The small molecule below binds the protein below.
Small molecule (SMILES): Cc1cc(CCCCCOc2c(Cl)cc(C3=NCCO3)cc2Cl)on1

Sequence of chain 8.C:
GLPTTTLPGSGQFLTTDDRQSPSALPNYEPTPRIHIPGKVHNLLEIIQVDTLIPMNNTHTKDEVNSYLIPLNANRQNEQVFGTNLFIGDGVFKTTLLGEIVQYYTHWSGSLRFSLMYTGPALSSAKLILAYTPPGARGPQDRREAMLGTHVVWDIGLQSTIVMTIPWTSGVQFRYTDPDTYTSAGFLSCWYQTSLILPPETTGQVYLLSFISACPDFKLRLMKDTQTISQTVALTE

Sequence of chain 8.A:
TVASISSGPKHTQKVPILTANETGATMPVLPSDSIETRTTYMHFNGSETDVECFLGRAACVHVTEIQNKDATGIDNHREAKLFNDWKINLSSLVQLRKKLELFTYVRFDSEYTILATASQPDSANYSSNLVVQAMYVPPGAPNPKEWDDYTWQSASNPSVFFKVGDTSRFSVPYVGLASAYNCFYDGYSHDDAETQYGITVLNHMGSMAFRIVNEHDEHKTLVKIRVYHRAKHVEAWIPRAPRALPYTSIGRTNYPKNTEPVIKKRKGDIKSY

Binding-site contacts:
Ligand atom C3C contacts residue TYR128 of chain 8.A at 3.8 Å (hydrophobic).
Ligand atom O1A contacts residue MET224 of chain 8.A at 3.9 Å.
Ligand atom C5A contacts residue ALA150 of chain 8.A at 3.4 Å (hydrophobic).
Ligand atom N2 contacts residue MET221 of chain 8.A at 3.9 Å.
Ligand atom C4A contacts residue SER175 of chain 8.A at 3.6 Å.
Ligand atom C3B contacts residue ALA24 of chain 8.C at 4.0 Å (hydrophobic).
Ligand atom C4B contacts residue PHE186 of chain 8.A at 3.6 Å (hydrophobic).
Ligand atom C1C contacts residue TYR128 of chain 8.A at 3.6 Å (hydrophobic).
Ligand atom C2C contacts residue ILE104 of chain 8.A at 3.9 Å (hydrophobic).
Ligand atom O1 contacts residue MET221 of chain 8.A at 3.4 Å (h-bond).
Ligand atom C3C contacts residue ILE104 of chain 8.A at 3.6 Å (hydrophobic).
Ligand atom C5C contacts residue TYR152 of chain 8.A at 3.8 Å (hydrophobic).
Ligand atom N3A contacts residue ALA24 of chain 8.C at 3.8 Å.
Ligand atom N3A contacts residue PRO174 of chain 8.A at 3.3 Å (h-bond).
Ligand atom C1C contacts residue LEU106 of chain 8.A at 3.9 Å (hydrophobic).
Ligand atom C2A contacts residue PHE186 of chain 8.A at 3.6 Å (hydrophobic).
Ligand atom C5 contacts residue MET221 of chain 8.A at 3.9 Å (hydrophobic).
Ligand atom C4A contacts residue ALA150 of chain 8.A at 3.9 Å (hydrophobic).
Ligand atom CL1 contacts residue LEU25 of chain 8.C at 3.5 Å.
Ligand atom C3B contacts residue TYR152 of chain 8.A at 3.9 Å (hydrophobic).
Ligand atom C5 contacts residue LEU106 of chain 8.A at 3.7 Å (hydrophobic).
Ligand atom CL2 contacts residue MET224 of chain 8.A at 3.2 Å.
Ligand atom C5B contacts residue PHE186 of chain 8.A at 3.8 Å (hydrophobic).
Ligand atom CL2 contacts residue ILE104 of chain 8.A at 3.4 Å.
Ligand atom C4A contacts residue PRO174 of chain 8.A at 3.2 Å (hydrophobic).
Ligand atom N2 contacts residue ASN219 of chain 8.A at 3.5 Å (h-bond).
Ligand atom C4 contacts residue TYR197 of chain 8.A at 3.6 Å (hydrophobic).
Ligand atom CL1 contacts residue VAL188 of chain 8.A at 3.7 Å.
Ligand atom C5A contacts residue VAL176 of chain 8.A at 3.8 Å (hydrophobic).
Ligand atom C2C contacts residue MET221 of chain 8.A at 3.3 Å (hydrophobic).
Ligand atom C5B contacts residue MET224 of chain 8.A at 3.8 Å (hydrophobic).
Ligand atom O1A contacts residue PHE186 of chain 8.A at 3.4 Å.
Ligand atom C4C contacts residue VAL191 of chain 8.A at 3.7 Å (hydrophobic).
Ligand atom CL2 contacts residue TYR128 of chain 8.A at 3.4 Å.
Ligand atom C4A contacts residue VAL176 of chain 8.A at 3.9 Å (hydrophobic).
Ligand atom C31 contacts residue TYR197 of chain 8.A at 3.6 Å (hydrophobic).
Ligand atom O1 contacts residue LEU106 of chain 8.A at 3.7 Å.
Ligand atom C31 contacts residue ASN219 of chain 8.A at 3.7 Å.
Ligand atom C4B contacts residue TYR152 of chain 8.A at 3.7 Å (hydrophobic).
Ligand atom O1B contacts residue VAL188 of chain 8.A at 3.8 Å.

Sequence of chain 9.C:
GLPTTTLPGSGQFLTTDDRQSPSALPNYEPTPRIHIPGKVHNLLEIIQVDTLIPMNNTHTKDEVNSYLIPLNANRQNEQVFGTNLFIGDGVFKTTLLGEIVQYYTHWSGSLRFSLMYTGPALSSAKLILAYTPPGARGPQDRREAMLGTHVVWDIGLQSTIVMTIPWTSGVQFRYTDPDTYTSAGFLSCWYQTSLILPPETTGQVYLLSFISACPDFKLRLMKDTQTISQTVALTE